This protein binds this small molecule.
Small molecule (SMILES): CC(=O)N[C@H]1[C@H](O[C@H]2[C@H](O)[C@@H](NC(C)=O)CO[C@@H]2CO)O[C@H](CO)[C@@H](O)[C@@H]1O

Sequence of chain 19.Q:
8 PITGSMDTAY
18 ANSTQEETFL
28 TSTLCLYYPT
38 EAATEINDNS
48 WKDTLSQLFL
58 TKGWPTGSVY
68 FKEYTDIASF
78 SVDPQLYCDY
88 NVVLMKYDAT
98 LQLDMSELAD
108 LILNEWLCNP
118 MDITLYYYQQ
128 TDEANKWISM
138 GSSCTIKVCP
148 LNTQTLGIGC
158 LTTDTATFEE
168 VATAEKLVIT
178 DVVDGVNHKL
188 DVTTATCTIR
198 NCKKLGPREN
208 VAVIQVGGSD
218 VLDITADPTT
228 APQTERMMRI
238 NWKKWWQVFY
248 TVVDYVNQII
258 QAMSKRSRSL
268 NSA

Binding-site contacts:
Ligand atom C3 contacts residue ASN19 of chain 19.Q at 4.4 Å.
Ligand atom O5 contacts residue ASN19 of chain 19.Q at 2.1 Å (h-bond).
Ligand atom C2 contacts residue ASN19 of chain 19.Q at 3.4 Å.
Ligand atom C6 contacts residue ASN19 of chain 19.Q at 4.0 Å.
Ligand atom N2 contacts residue ASN19 of chain 19.Q at 4.1 Å.
Ligand atom C4 contacts residue ASN19 of chain 19.Q at 4.5 Å.
Ligand atom C8 contacts residue TYR17 of chain 19.Q at 4.3 Å (hydrophobic).
Ligand atom C5 contacts residue ASN19 of chain 19.Q at 3.3 Å.
Ligand atom C1 contacts residue ASN19 of chain 19.Q at 1.9 Å.
Ligand atom O6 contacts residue ASN19 of chain 19.Q at 4.3 Å.